Sequence of chain 1.G:
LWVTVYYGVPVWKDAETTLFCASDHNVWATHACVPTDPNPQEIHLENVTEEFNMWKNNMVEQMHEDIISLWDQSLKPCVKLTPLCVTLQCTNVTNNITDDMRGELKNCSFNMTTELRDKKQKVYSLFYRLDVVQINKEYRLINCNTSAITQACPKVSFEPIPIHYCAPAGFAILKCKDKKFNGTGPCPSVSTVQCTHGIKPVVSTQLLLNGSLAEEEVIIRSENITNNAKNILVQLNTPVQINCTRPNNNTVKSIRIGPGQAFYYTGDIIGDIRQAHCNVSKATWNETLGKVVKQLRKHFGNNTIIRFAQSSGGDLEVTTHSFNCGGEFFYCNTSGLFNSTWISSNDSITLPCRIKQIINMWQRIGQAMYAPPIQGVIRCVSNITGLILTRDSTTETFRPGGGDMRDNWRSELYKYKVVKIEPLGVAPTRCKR

Binding-site contacts:
Ligand atom C5 contacts residue ASN165 of chain 1.G at 3.8 Å.
Ligand atom C8 contacts residue ASN165 of chain 1.G at 4.3 Å.
Ligand atom C8 contacts residue ARG276 of chain 1.E at 3.3 Å.
Ligand atom C7 contacts residue ASN165 of chain 1.G at 3.2 Å.
Ligand atom O5 contacts residue ARG160 of chain 1.G at 3.0 Å (salt-bridge).
Ligand atom O7 contacts residue ARG276 of chain 1.E at 4.2 Å.
Ligand atom O7 contacts residue ASN165 of chain 1.G at 3.0 Å (h-bond).
Ligand atom C2 contacts residue ASN165 of chain 1.G at 2.5 Å.
Ligand atom N2 contacts residue THR166 of chain 1.G at 4.1 Å.
Ligand atom O6 contacts residue ILE162 of chain 1.G at 4.4 Å.
Ligand atom O5 contacts residue ASN165 of chain 1.G at 2.5 Å (h-bond).
Ligand atom O6 contacts residue VAL142 of chain 1.G at 3.6 Å.
Ligand atom C4 contacts residue ASN165 of chain 1.G at 4.3 Å.
Ligand atom C1 contacts residue THR166 of chain 1.G at 4.0 Å.
Ligand atom C1 contacts residue ARG160 of chain 1.G at 4.0 Å.
Ligand atom O6 contacts residue ARG160 of chain 1.G at 3.8 Å.
Ligand atom C1 contacts residue ASN165 of chain 1.G at 1.5 Å.
Ligand atom C7 contacts residue THR166 of chain 1.G at 4.5 Å.
Ligand atom C5 contacts residue ARG160 of chain 1.G at 4.1 Å.
Ligand atom C7 contacts residue ARG276 of chain 1.E at 4.2 Å.
Ligand atom N2 contacts residue ASN165 of chain 1.G at 2.9 Å (h-bond).
Ligand atom C3 contacts residue ASN165 of chain 1.G at 3.9 Å.
Ligand atom C6 contacts residue ARG160 of chain 1.G at 3.8 Å.
Ligand atom C6 contacts residue VAL142 of chain 1.G at 4.1 Å (hydrophobic).
Ligand atom C8 contacts residue THR166 of chain 1.G at 4.5 Å.

The protein below binds the small molecule below.
Small molecule (SMILES): CC(=O)N[C@H]1[C@H](O[C@H]2[C@H](O)[C@@H](NC(C)=O)CO[C@@H]2CO)O[C@H](CO)[C@@H](O)[C@@H]1O

Sequence of chain 1.E:
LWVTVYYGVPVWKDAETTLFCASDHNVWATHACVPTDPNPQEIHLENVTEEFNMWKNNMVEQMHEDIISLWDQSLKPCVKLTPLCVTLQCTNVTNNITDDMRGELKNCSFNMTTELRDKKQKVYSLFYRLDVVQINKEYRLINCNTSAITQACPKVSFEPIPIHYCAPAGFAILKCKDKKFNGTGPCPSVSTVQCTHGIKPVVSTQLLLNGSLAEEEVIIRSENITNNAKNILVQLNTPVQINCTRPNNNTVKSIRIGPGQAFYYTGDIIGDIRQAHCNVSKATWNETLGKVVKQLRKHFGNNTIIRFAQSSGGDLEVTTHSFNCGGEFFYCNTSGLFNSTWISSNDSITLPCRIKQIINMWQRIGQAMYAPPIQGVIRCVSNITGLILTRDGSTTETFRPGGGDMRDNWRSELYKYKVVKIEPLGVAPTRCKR